Sequence of chain 1.A:
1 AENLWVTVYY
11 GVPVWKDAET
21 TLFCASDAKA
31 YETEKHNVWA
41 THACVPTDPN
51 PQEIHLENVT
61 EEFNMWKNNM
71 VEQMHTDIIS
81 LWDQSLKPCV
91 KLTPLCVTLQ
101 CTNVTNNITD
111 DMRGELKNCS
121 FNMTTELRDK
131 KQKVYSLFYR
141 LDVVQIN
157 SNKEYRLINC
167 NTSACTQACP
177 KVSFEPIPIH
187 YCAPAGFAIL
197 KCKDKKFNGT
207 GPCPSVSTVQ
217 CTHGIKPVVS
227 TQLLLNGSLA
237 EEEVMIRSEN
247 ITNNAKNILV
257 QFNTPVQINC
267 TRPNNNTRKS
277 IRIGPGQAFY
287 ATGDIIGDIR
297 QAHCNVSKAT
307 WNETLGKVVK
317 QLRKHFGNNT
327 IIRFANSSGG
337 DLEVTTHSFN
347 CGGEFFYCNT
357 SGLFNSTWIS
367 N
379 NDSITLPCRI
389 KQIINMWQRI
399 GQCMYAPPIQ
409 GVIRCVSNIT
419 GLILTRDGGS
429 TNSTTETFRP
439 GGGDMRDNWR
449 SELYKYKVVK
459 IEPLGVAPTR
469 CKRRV

Sequence of chain 1.Q:
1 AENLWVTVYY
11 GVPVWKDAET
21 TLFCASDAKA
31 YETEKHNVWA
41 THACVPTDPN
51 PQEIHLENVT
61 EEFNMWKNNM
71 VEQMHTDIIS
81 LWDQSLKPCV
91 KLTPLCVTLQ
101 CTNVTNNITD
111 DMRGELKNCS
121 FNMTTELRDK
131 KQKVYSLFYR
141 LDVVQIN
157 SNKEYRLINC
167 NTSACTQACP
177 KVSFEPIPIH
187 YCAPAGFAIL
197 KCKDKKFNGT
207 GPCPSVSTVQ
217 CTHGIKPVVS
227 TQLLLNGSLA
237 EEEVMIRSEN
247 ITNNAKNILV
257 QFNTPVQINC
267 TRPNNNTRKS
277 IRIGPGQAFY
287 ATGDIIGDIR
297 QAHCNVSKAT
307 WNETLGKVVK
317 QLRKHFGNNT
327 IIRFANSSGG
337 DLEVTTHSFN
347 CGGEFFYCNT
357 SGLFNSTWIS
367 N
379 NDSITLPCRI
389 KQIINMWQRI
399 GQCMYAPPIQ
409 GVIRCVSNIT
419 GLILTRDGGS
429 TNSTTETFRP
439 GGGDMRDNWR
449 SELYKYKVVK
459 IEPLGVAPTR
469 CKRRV

Binding-site contacts:
Ligand atom C1 contacts residue ASN167 of chain 1.Q at 1.4 Å.
Ligand atom C7 contacts residue ASN167 of chain 1.Q at 3.3 Å.
Ligand atom C4 contacts residue ASN167 of chain 1.Q at 4.2 Å.
Ligand atom C7 contacts residue GLN76 of chain 1.O at 4.4 Å.
Ligand atom O7 contacts residue ARG278 of chain 1.A at 3.8 Å.
Ligand atom C2 contacts residue ASN167 of chain 1.Q at 2.4 Å.
Ligand atom N2 contacts residue ASN167 of chain 1.Q at 2.8 Å (h-bond).
Ligand atom C1 contacts residue ARG162 of chain 1.Q at 3.8 Å.
Ligand atom C8 contacts residue GLN76 of chain 1.O at 3.8 Å.
Ligand atom O7 contacts residue ASN167 of chain 1.Q at 3.5 Å (h-bond).
Ligand atom C6 contacts residue ARG162 of chain 1.Q at 3.4 Å.
Ligand atom O5 contacts residue ASN167 of chain 1.Q at 2.4 Å (h-bond).
Ligand atom C5 contacts residue ARG162 of chain 1.Q at 3.6 Å.
Ligand atom O5 contacts residue ARG162 of chain 1.Q at 2.8 Å (salt-bridge).
Ligand atom O6 contacts residue ARG162 of chain 1.Q at 3.8 Å.
Ligand atom C5 contacts residue ASN167 of chain 1.Q at 3.7 Å.
Ligand atom C8 contacts residue ASN167 of chain 1.Q at 3.9 Å.
Ligand atom C3 contacts residue ASN167 of chain 1.Q at 3.7 Å.
Ligand atom N2 contacts residue GLN76 of chain 1.O at 3.9 Å.

This protein binds this small molecule.
Small molecule (SMILES): CC(=O)N[C@@H]1[C@@H](O)[C@H](O)[C@@H](CO)O[C@H]1O

Sequence of chain 1.O:
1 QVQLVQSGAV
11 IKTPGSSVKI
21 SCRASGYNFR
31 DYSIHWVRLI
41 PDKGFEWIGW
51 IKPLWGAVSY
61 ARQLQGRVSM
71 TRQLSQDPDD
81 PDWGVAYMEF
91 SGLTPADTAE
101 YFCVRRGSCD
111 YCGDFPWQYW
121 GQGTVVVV